Sequence of chain 1.D:
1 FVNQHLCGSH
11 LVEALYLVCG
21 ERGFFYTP

The protein below binds the small molecule below.
Small molecule (SMILES): Oc1cccc(O)c1

Sequence of chain 1.B:
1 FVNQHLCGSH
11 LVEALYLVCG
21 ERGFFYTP

Binding-site contacts:
Ligand atom C6 contacts residue HIS5 of chain 1.D at 4.1 Å.
Ligand atom C1 contacts residue ALA14 of chain 2.D at 4.1 Å (hydrophobic).
Ligand atom C1 contacts residue LEU16 of chain 2.C at 4.5 Å (hydrophobic).
Ligand atom C1 contacts residue HIS5 of chain 1.D at 3.4 Å.
Ligand atom O1 contacts residue ALA14 of chain 2.D at 3.5 Å.
Ligand atom C3 contacts residue LEU11 of chain 2.D at 4.5 Å (hydrophobic).
Ligand atom C3 contacts residue HIS5 of chain 1.D at 4.2 Å.
Ligand atom C5 contacts residue CYS6 of chain 2.C at 4.4 Å (hydrophobic).
Ligand atom C3 contacts residue CYS11 of chain 2.C at 3.9 Å (hydrophobic).
Ligand atom O1 contacts residue HIS5 of chain 1.D at 3.2 Å (h-bond).
Ligand atom C5 contacts residue LEU6 of chain 1.D at 3.8 Å (hydrophobic).
Ligand atom C5 contacts residue LEU11 of chain 2.D at 4.0 Å (hydrophobic).
Ligand atom C5 contacts residue HIS10 of chain 2.D at 4.1 Å.
Ligand atom O3 contacts residue VAL2 of chain 1.D at 4.1 Å.
Ligand atom C2 contacts residue CYS11 of chain 2.C at 3.6 Å (hydrophobic).
Ligand atom O1 contacts residue LEU16 of chain 2.C at 4.0 Å.
Ligand atom C6 contacts residue LEU6 of chain 1.D at 4.4 Å (hydrophobic).
Ligand atom C2 contacts residue ILE10 of chain 2.C at 4.5 Å (hydrophobic).
Ligand atom O3 contacts residue SER9 of chain 2.C at 3.2 Å (h-bond).
Ligand atom O3 contacts residue ILE10 of chain 2.C at 3.5 Å.
Ligand atom C4 contacts residue CYS7 of chain 2.D at 4.0 Å (hydrophobic).
Ligand atom C6 contacts residue ALA14 of chain 2.D at 4.3 Å (hydrophobic).
Ligand atom O1 contacts residue LEU17 of chain 1.B at 3.3 Å.
Ligand atom C2 contacts residue HIS5 of chain 1.D at 3.7 Å.
Ligand atom C5 contacts residue CYS7 of chain 2.D at 4.2 Å (hydrophobic).
Ligand atom C4 contacts residue CYS6 of chain 2.C at 3.1 Å (hydrophobic).
Ligand atom C1 contacts residue LEU17 of chain 1.B at 4.5 Å (hydrophobic).
Ligand atom C6 contacts residue HIS10 of chain 2.D at 4.0 Å.
Ligand atom C4 contacts residue LEU11 of chain 2.D at 4.2 Å (hydrophobic).
Ligand atom O3 contacts residue CYS11 of chain 2.C at 2.8 Å (h-bond).
Ligand atom C3 contacts residue CYS6 of chain 2.C at 3.2 Å (hydrophobic).
Ligand atom O3 contacts residue CYS6 of chain 2.C at 2.5 Å (h-bond).
Ligand atom O1 contacts residue CYS11 of chain 2.C at 4.4 Å.
Ligand atom C4 contacts residue LEU6 of chain 1.D at 4.2 Å (hydrophobic).
Ligand atom C6 contacts residue LEU11 of chain 2.D at 4.1 Å (hydrophobic).

Sequence of chain 2.C:
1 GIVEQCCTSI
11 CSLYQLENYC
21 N

Sequence of chain 2.D:
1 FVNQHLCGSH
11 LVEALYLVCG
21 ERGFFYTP